The protein below binds the small molecule below.
Small molecule (SMILES): Nc1ccn([C@H]2C[C@H](O[P](=O)(O)OC[C@H]3O[C@@H](n4cnc5c(N)ncnc54)C[C@@H]3O)[C@@H](CO)O2)c(=O)n1

Sequence of chain 7.A:
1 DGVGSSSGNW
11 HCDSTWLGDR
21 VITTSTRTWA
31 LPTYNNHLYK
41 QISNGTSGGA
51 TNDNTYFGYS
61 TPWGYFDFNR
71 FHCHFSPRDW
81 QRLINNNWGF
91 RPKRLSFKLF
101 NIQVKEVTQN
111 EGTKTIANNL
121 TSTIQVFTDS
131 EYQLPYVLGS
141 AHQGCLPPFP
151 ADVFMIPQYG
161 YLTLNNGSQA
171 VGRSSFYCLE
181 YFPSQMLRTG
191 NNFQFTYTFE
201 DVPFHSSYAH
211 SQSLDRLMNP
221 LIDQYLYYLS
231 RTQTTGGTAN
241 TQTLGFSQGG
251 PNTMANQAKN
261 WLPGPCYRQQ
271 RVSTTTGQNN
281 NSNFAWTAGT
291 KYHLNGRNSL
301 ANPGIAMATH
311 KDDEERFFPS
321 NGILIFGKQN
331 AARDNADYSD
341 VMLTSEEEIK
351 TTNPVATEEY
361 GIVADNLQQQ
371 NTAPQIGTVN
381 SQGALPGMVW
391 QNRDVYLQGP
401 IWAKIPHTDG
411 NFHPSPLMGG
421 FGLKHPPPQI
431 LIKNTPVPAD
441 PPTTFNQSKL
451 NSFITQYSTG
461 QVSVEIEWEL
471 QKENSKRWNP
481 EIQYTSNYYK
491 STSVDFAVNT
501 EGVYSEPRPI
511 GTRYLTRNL

Sequence of chain 32.A:
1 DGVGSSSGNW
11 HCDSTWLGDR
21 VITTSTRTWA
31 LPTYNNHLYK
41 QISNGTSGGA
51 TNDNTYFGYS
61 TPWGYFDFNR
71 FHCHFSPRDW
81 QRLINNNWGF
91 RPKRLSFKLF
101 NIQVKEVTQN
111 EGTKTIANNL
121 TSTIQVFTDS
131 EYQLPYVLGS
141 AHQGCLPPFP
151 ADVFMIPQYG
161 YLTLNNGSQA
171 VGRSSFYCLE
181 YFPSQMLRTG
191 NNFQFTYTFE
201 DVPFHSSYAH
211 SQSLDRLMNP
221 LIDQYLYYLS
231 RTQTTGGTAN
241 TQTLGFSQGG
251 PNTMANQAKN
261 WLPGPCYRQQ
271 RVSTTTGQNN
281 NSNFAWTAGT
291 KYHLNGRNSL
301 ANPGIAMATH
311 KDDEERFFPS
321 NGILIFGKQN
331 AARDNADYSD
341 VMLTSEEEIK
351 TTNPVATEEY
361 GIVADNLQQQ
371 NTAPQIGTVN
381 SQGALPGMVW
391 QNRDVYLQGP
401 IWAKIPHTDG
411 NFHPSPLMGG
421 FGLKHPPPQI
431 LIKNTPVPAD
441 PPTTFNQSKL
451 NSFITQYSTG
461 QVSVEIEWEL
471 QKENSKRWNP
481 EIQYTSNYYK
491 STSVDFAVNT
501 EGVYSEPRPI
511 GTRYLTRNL

Binding-site contacts:
Ligand atom C5 contacts residue VAL202 of chain 7.A at 3.6 Å (hydrophobic).
Ligand atom C5 contacts residue ARG91 of chain 7.A at 4.2 Å.
Ligand atom C4 contacts residue VAL202 of chain 7.A at 3.7 Å (hydrophobic).
Ligand atom C2 contacts residue VAL202 of chain 7.A at 4.1 Å (hydrophobic).
Ligand atom C6 contacts residue SER415 of chain 7.A at 4.1 Å.
Ligand atom C2 contacts residue PRO203 of chain 7.A at 4.0 Å (hydrophobic).
Ligand atom N4 contacts residue VAL202 of chain 7.A at 2.9 Å (h-bond).
Ligand atom C5 contacts residue ASP201 of chain 7.A at 3.3 Å.
Ligand atom C8 contacts residue HIS413 of chain 7.A at 3.9 Å.
Ligand atom C5 contacts residue PRO203 of chain 7.A at 4.0 Å (hydrophobic).
Ligand atom N6 contacts residue VAL202 of chain 7.A at 4.2 Å.
Ligand atom N6 contacts residue SER415 of chain 7.A at 3.8 Å.
Ligand atom C2' contacts residue PRO203 of chain 7.A at 3.3 Å (hydrophobic).
Ligand atom C4 contacts residue ASP201 of chain 7.A at 3.5 Å.
Ligand atom OP2 contacts residue ASP409 of chain 32.A at 3.2 Å (salt-bridge).
Ligand atom N4 contacts residue ASP201 of chain 7.A at 2.6 Å.
Ligand atom O3' contacts residue PRO414 of chain 7.A at 4.2 Å.
Ligand atom C2' contacts residue PRO414 of chain 7.A at 3.6 Å (hydrophobic).
Ligand atom C6 contacts residue PRO203 of chain 7.A at 4.0 Å (hydrophobic).
Ligand atom C2 contacts residue GLY422 of chain 7.A at 3.2 Å.
Ligand atom N6 contacts residue GLY422 of chain 7.A at 3.3 Å (h-bond).
Ligand atom N6 contacts residue GLY420 of chain 7.A at 3.7 Å.
Ligand atom C5 contacts residue PRO203 of chain 7.A at 3.8 Å (hydrophobic).
Ligand atom N7 contacts residue SER415 of chain 7.A at 3.9 Å.
Ligand atom N7 contacts residue ASN392 of chain 7.A at 4.2 Å.
Ligand atom N6 contacts residue PHE421 of chain 7.A at 3.8 Å.
Ligand atom C4 contacts residue PRO203 of chain 7.A at 4.1 Å (hydrophobic).
Ligand atom N1 contacts residue VAL202 of chain 7.A at 3.5 Å.
Ligand atom C6 contacts residue VAL202 of chain 7.A at 4.1 Å (hydrophobic).
Ligand atom N7 contacts residue HIS413 of chain 7.A at 4.2 Å.
Ligand atom C6 contacts residue GLY422 of chain 7.A at 3.7 Å.
Ligand atom C4 contacts residue PRO203 of chain 7.A at 4.0 Å (hydrophobic).
Ligand atom N7 contacts residue PRO203 of chain 7.A at 4.1 Å.
Ligand atom N1 contacts residue PRO203 of chain 7.A at 3.8 Å.
Ligand atom C2' contacts residue HIS413 of chain 7.A at 3.7 Å.
Ligand atom C1' contacts residue PRO203 of chain 7.A at 4.1 Å (hydrophobic).
Ligand atom N3 contacts residue ASP201 of chain 7.A at 4.2 Å.
Ligand atom N1 contacts residue GLY422 of chain 7.A at 2.9 Å (h-bond).
Ligand atom C6 contacts residue PRO203 of chain 7.A at 4.0 Å (hydrophobic).
Ligand atom N1 contacts residue PRO203 of chain 7.A at 4.2 Å.